Binding-site contacts:
Ligand atom O1P contacts residue ARG257 of chain 1.A at 2.9 Å (salt-bridge).
Ligand atom O2P contacts residue LYS258 of chain 1.A at 2.8 Å (salt-bridge).
Ligand atom N6 contacts residue PHE229 of chain 1.A at 3.4 Å (h-bond).
Ligand atom O1P contacts residue SER138 of chain 1.A at 2.7 Å (h-bond).
Ligand atom O3' contacts residue SER138 of chain 1.A at 3.5 Å (h-bond).
Ligand atom O5P contacts residue PHE255 of chain 1.A at 3.5 Å.
Ligand atom N6 contacts residue MET232 of chain 1.A at 3.4 Å (h-bond).
Ligand atom O2' contacts residue GLY259 of chain 1.A at 3.6 Å (h-bond).
Ligand atom O2' contacts residue PHE229 of chain 1.A at 3.4 Å.
Ligand atom P1 contacts residue SER138 of chain 1.A at 3.5 Å.
Ligand atom O5P contacts residue LYS48 of chain 1.A at 2.7 Å (salt-bridge).
Ligand atom O6P contacts residue THR51 of chain 1.A at 3.4 Å (h-bond).
Ligand atom O5' contacts residue LYS48 of chain 1.A at 3.4 Å.
Ligand atom O3' contacts residue ARG130 of chain 1.A at 3.2 Å (salt-bridge).
Ligand atom C2 contacts residue TRP53 of chain 1.A at 3.4 Å (hydrophobic).
Ligand atom O3P contacts residue ARG257 of chain 1.A at 3.2 Å (salt-bridge).
Ligand atom O6P contacts residue THR52 of chain 1.A at 2.7 Å (h-bond).
Ligand atom N1 contacts residue TRP53 of chain 1.A at 3.4 Å.
Ligand atom N6 contacts residue TRP53 of chain 1.A at 3.3 Å.
Ligand atom O4P contacts residue GLY50 of chain 1.A at 3.2 Å (h-bond).
Ligand atom O2P contacts residue GLY259 of chain 1.A at 2.8 Å (h-bond).
Ligand atom C6 contacts residue TRP53 of chain 1.A at 3.5 Å (hydrophobic).
Ligand atom P2 contacts residue THR51 of chain 1.A at 3.6 Å.
Ligand atom N7 contacts residue MET256 of chain 1.A at 3.5 Å (h-bond).
Ligand atom O2' contacts residue ARG257 of chain 1.A at 3.3 Å (salt-bridge).
Ligand atom O4P contacts residue SER49 of chain 1.A at 3.2 Å (h-bond).
Ligand atom N3 contacts residue GLY259 of chain 1.A at 3.5 Å.
Ligand atom N1 contacts residue PHE229 of chain 1.A at 3.6 Å.
Ligand atom N6 contacts residue SER227 of chain 1.A at 2.9 Å (h-bond).
Ligand atom C8 contacts residue MET256 of chain 1.A at 3.3 Å (hydrophobic).
Ligand atom P1 contacts residue ARG257 of chain 1.A at 3.7 Å.
Ligand atom N3 contacts residue TYR193 of chain 1.A at 2.8 Å (h-bond).
Ligand atom N6 contacts residue SER228 of chain 1.A at 3.7 Å.
Ligand atom O3P contacts residue ARG130 of chain 1.A at 2.9 Å (salt-bridge).
Ligand atom O5' contacts residue GLY50 of chain 1.A at 3.6 Å.
Ligand atom O4P contacts residue LYS48 of chain 1.A at 3.3 Å (salt-bridge).
Ligand atom C2 contacts residue TYR193 of chain 1.A at 3.4 Å (hydrophobic).
Ligand atom O4P contacts residue THR51 of chain 1.A at 2.6 Å (h-bond).
Ligand atom O2P contacts residue ARG257 of chain 1.A at 3.4 Å.
Ligand atom C5' contacts residue LYS48 of chain 1.A at 3.6 Å.

This small molecule binds to this protein.
Small molecule (SMILES): Nc1ncnc2c1ncn2[C@@H]1O[C@H](COP(=O)(O)O)[C@@H](OP(=O)(O)O)[C@H]1O

Sequence of chain 1.A:
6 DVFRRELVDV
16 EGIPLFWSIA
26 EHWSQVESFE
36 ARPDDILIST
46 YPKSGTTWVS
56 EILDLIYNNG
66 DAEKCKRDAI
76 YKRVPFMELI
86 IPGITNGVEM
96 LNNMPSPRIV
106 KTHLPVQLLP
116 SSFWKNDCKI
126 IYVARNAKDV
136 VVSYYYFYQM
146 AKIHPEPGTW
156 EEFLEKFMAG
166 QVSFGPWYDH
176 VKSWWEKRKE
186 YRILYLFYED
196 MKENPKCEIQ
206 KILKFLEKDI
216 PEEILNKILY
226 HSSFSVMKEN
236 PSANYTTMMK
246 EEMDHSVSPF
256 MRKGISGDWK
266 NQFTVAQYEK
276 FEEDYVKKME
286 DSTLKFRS